This small molecule binds to this protein.
Small molecule (SMILES): C[C@@H]1C(=O)C[C@@H](CC(O)O)C1(C)C

Sequence of chain 1.E:
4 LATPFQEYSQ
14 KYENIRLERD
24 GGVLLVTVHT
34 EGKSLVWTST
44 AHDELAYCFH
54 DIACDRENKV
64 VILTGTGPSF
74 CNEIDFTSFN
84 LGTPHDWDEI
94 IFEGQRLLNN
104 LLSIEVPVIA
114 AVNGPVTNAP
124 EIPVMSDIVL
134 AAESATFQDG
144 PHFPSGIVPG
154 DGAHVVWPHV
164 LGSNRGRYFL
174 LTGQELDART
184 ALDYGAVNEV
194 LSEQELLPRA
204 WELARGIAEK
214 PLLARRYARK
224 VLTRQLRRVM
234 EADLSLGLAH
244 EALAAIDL

Binding-site contacts:
Ligand atom C4 contacts residue PHE82 of chain 1.E at 4.2 Å (hydrophobic).
Ligand atom C1 contacts residue TRP90 of chain 1.E at 4.5 Å (hydrophobic).
Ligand atom C8 contacts residue ILE150 of chain 1.E at 4.3 Å (hydrophobic).
Ligand atom C1 contacts residue ILE93 of chain 1.E at 3.9 Å (hydrophobic).
Ligand atom O3 contacts residue ASP154 of chain 1.E at 2.7 Å (salt-bridge).
Ligand atom C7 contacts residue PHE82 of chain 1.E at 3.6 Å (hydrophobic).
Ligand atom O1 contacts residue PHE82 of chain 1.E at 3.5 Å.
Ligand atom C5 contacts residue HIS45 of chain 1.E at 4.0 Å.
Ligand atom C9 contacts residue ILE93 of chain 1.E at 3.7 Å (hydrophobic).
Ligand atom O2 contacts residue ASP154 of chain 1.E at 3.1 Å (salt-bridge).
Ligand atom C3 contacts residue TRP40 of chain 1.E at 4.4 Å (hydrophobic).
Ligand atom C8 contacts residue PHE79 of chain 1.E at 4.4 Å (hydrophobic).
Ligand atom O2 contacts residue GLU244 of chain 1.E at 2.5 Å (salt-bridge).
Ligand atom C9 contacts residue TRP90 of chain 1.E at 3.9 Å (hydrophobic).
Ligand atom C5 contacts residue ILE93 of chain 1.E at 4.0 Å (hydrophobic).
Ligand atom C6 contacts residue TRP40 of chain 1.E at 3.9 Å (hydrophobic).
Ligand atom C9 contacts residue GLU244 of chain 1.E at 3.3 Å.
Ligand atom O2 contacts residue HIS145 of chain 1.E at 2.6 Å (h-bond).
Ligand atom C6 contacts residue PHE82 of chain 1.E at 4.5 Å (hydrophobic).
Ligand atom C10 contacts residue HIS145 of chain 1.E at 3.7 Å.
Ligand atom C8 contacts residue TRP90 of chain 1.E at 4.5 Å (hydrophobic).
Ligand atom C5 contacts residue PHE82 of chain 1.E at 3.8 Å (hydrophobic).
Ligand atom O3 contacts residue HIS145 of chain 1.E at 4.1 Å.
Ligand atom C6 contacts residue PRO144 of chain 1.E at 3.8 Å (hydrophobic).
Ligand atom O1 contacts residue HIS45 of chain 1.E at 3.4 Å.
Ligand atom C4 contacts residue TRP40 of chain 1.E at 3.9 Å (hydrophobic).
Ligand atom C10 contacts residue ASP154 of chain 1.E at 3.3 Å.
Ligand atom C8 contacts residue GLU244 of chain 1.E at 3.6 Å.
Ligand atom C1 contacts residue GLU244 of chain 1.E at 4.4 Å.
Ligand atom C6 contacts residue ILE77 of chain 1.E at 3.5 Å (hydrophobic).
Ligand atom O3 contacts residue GLU244 of chain 1.E at 4.5 Å.
Ligand atom C7 contacts residue PHE79 of chain 1.E at 4.2 Å (hydrophobic).
Ligand atom C4 contacts residue HIS45 of chain 1.E at 4.1 Å.
Ligand atom O1 contacts residue TRP40 of chain 1.E at 2.7 Å (h-bond).
Ligand atom C10 contacts residue GLU244 of chain 1.E at 3.3 Å.
Ligand atom C7 contacts residue LEU84 of chain 1.E at 4.0 Å (hydrophobic).